Binding-site contacts:
Ligand atom C6 contacts residue GLU353 of chain 1.B at 3.5 Å.
Ligand atom C1 contacts residue ASN433 of chain 1.B at 1.4 Å.
Ligand atom C8 contacts residue THR301 of chain 1.B at 3.7 Å.
Ligand atom C7 contacts residue ASN433 of chain 1.B at 3.8 Å.
Ligand atom O3 contacts residue THR300 of chain 1.B at 4.2 Å.
Ligand atom C2 contacts residue THR300 of chain 1.B at 4.0 Å.
Ligand atom C8 contacts residue THR300 of chain 1.B at 3.4 Å.
Ligand atom O5 contacts residue TRP359 of chain 1.B at 3.1 Å (h-bond).
Ligand atom N2 contacts residue THR300 of chain 1.B at 3.0 Å (h-bond).
Ligand atom O6 contacts residue VAL354 of chain 1.B at 2.4 Å (h-bond).
Ligand atom C2 contacts residue ASN433 of chain 1.B at 2.5 Å.
Ligand atom C3 contacts residue NAG2 of chain 1.J at 3.9 Å.
Ligand atom O2 contacts residue NAG2 of chain 1.J at 2.4 Å (h-bond).
Ligand atom C1 contacts residue TRP359 of chain 1.B at 3.9 Å (hydrophobic).
Ligand atom C3 contacts residue THR300 of chain 1.B at 4.0 Å.
Ligand atom C7 contacts residue THR300 of chain 1.B at 3.7 Å.
Ligand atom C5 contacts residue TRP359 of chain 1.B at 4.1 Å (hydrophobic).
Ligand atom N2 contacts residue ASN433 of chain 1.B at 3.0 Å (h-bond).
Ligand atom C4 contacts residue ASN433 of chain 1.B at 4.2 Å.
Ligand atom C2 contacts residue NAG2 of chain 1.J at 3.3 Å.
Ligand atom O6 contacts residue TRP359 of chain 1.B at 4.1 Å.
Ligand atom C1 contacts residue GLU353 of chain 1.B at 4.0 Å.
Ligand atom C6 contacts residue SER351 of chain 1.B at 3.8 Å.
Ligand atom C5 contacts residue GLU353 of chain 1.B at 3.9 Å.
Ligand atom C6 contacts residue TRP359 of chain 1.B at 4.0 Å (hydrophobic).
Ligand atom C5 contacts residue ASN433 of chain 1.B at 3.6 Å.
Ligand atom C1 contacts residue NAG2 of chain 1.J at 4.0 Å.
Ligand atom O5 contacts residue ASN433 of chain 1.B at 2.3 Å (h-bond).
Ligand atom O2 contacts residue GLU353 of chain 1.B at 2.6 Å (salt-bridge).
Ligand atom O3 contacts residue NAG2 of chain 1.J at 3.6 Å.
Ligand atom O4 contacts residue GLU353 of chain 1.B at 3.4 Å (salt-bridge).
Ligand atom C2 contacts residue GLU353 of chain 1.B at 3.2 Å.
Ligand atom O3 contacts residue NAG2 of chain 1.J at 3.4 Å (h-bond).
Ligand atom C6 contacts residue VAL354 of chain 1.B at 3.3 Å (hydrophobic).
Ligand atom O4 contacts residue NAG2 of chain 1.J at 3.6 Å.
Ligand atom O6 contacts residue NAG2 of chain 1.J at 4.1 Å.
Ligand atom O6 contacts residue GLU353 of chain 1.B at 2.5 Å (salt-bridge).
Ligand atom C3 contacts residue ASN433 of chain 1.B at 3.8 Å.
Ligand atom O7 contacts residue ASN433 of chain 1.B at 4.1 Å.
Ligand atom C4 contacts residue NAG2 of chain 1.J at 4.3 Å.

This small molecule binds to this protein.
Small molecule (SMILES): CC(=O)N[C@H]1[C@H](O[C@H]2[C@H](O)[C@@H](NC(C)=O)CO[C@@H]2CO)O[C@H](CO)[C@@H](O[C@@H]2O[C@H](CO[C@H]3O[C@H](CO)[C@@H](O)[C@H](O[C@H]4O[C@H](CO)[C@@H](O)[C@H](O)[C@@H]4O)[C@@H]3O)[C@@H](O)[C@H](O[C@H]3O[C@H](CO)[C@@H](O)[C@H](O)[C@@H]3O)[C@@H]2O)[C@@H]1O

Sequence of chain 1.B:
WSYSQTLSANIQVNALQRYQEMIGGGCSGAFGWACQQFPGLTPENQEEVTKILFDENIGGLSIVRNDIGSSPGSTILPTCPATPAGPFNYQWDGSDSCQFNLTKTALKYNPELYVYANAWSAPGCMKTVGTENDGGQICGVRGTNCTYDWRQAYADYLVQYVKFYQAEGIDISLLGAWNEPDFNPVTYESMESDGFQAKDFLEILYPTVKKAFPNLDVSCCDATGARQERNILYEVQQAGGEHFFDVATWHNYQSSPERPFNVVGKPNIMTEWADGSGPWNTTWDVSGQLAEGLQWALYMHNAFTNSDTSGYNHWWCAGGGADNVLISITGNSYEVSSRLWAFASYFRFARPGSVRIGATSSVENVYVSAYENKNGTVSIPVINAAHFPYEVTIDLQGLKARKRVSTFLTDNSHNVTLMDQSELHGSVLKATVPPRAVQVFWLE